Binding-site contacts:
Ligand atom O4' contacts residue ARG12 of chain 54.D at 4.0 Å.
Ligand atom OP1 contacts residue TYR111 of chain 54.D at 3.6 Å (h-bond).
Ligand atom OP1 contacts residue THR176 of chain 53.C at 3.4 Å (h-bond).
Ligand atom O3' contacts residue THR13 of chain 54.D at 4.4 Å.
Ligand atom O2' contacts residue VAL14 of chain 54.D at 4.3 Å.
Ligand atom O3' contacts residue TRP75 of chain 53.C at 3.6 Å.
Ligand atom O2 contacts residue ARG12 of chain 54.D at 3.6 Å.
Ligand atom O2' contacts residue THR13 of chain 54.D at 3.7 Å.
Ligand atom O5' contacts residue ARG12 of chain 54.D at 4.1 Å.
Ligand atom C2 contacts residue ARG12 of chain 54.D at 4.5 Å.
Ligand atom C5' contacts residue ARG12 of chain 54.D at 4.3 Å.
Ligand atom OP2 contacts residue SER73 of chain 53.C at 4.0 Å.
Ligand atom C5' contacts residue LYS131 of chain 53.C at 4.2 Å.
Ligand atom O5' contacts residue LYS131 of chain 53.C at 3.3 Å.
Ligand atom OP1 contacts residue SER73 of chain 53.C at 3.2 Å (h-bond).
Ligand atom OP1 contacts residue TRP75 of chain 53.C at 3.9 Å.
Ligand atom C4' contacts residue ARG12 of chain 54.D at 3.6 Å.
Ligand atom P contacts residue TRP75 of chain 53.C at 4.3 Å.
Ligand atom O2' contacts residue TYR111 of chain 54.D at 4.3 Å.
Ligand atom P contacts residue TYR111 of chain 54.D at 4.5 Å.
Ligand atom C4' contacts residue TRP75 of chain 53.C at 4.5 Å (hydrophobic).
Ligand atom P contacts residue SER73 of chain 53.C at 4.1 Å.
Ligand atom C1' contacts residue ARG12 of chain 54.D at 3.9 Å.
Ligand atom O5' contacts residue TYR111 of chain 54.D at 4.4 Å.
Ligand atom O2' contacts residue ARG12 of chain 54.D at 3.6 Å.
Ligand atom OP1 contacts residue VAL14 of chain 54.D at 3.4 Å.
Ligand atom O2' contacts residue ASP11 of chain 54.D at 3.5 Å.

Sequence of chain 53.C:
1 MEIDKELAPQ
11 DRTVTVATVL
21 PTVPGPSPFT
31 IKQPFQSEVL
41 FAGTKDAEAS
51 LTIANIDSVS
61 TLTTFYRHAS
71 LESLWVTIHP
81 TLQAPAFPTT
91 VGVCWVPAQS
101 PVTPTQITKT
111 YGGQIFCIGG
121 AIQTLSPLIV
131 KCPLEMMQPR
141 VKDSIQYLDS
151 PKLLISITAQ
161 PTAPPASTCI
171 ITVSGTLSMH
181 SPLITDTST

Sequence of chain 54.D:
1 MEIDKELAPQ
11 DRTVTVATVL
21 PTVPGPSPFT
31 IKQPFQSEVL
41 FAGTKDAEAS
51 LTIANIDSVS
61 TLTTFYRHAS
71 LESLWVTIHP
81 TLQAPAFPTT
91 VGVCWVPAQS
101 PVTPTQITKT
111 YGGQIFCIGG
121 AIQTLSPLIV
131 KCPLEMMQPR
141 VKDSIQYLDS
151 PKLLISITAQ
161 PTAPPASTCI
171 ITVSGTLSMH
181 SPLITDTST

A protein and the small-molecule ligand that binds it are described below.
Small molecule (SMILES): Nc1ccn([C@@H]2O[C@H](CO[P](=O)(O)O[C@H]3[C@@H](O)[C@H](n4ccc(N)nc4=O)O[C@@H]3CO[P](=O)(O)O[C@H]3[C@@H](O)[C@H](n4ccc(N)nc4=O)O[C@@H]3CO)[C@@H](O)[C@H]2O)c(=O)n1